Sequence of chain 1.C:
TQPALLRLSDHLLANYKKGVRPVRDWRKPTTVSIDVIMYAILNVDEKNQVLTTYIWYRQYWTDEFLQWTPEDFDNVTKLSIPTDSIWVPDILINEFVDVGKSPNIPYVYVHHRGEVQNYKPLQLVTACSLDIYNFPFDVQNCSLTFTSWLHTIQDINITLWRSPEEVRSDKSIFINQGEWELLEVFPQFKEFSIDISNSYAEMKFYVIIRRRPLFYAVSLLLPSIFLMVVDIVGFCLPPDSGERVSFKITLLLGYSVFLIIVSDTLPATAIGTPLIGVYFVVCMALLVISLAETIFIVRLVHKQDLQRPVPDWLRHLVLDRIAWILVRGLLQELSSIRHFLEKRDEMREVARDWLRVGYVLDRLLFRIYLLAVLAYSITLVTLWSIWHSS

This small molecule binds to this protein.
Small molecule (SMILES): NCCc1c[nH]c2ccc(O)cc12

Binding-site contacts:
Ligand atom CA contacts residue TRP232 of chain 1.C at 3.1 Å (hydrophobic).
Ligand atom CZ2 contacts residue ILE120 of chain 1.E at 4.3 Å (hydrophobic).
Ligand atom CE3 contacts residue TYR202 of chain 1.E at 3.6 Å (hydrophobic).
Ligand atom CZ3 contacts residue TYR140 of chain 1.E at 3.3 Å (hydrophobic).
Ligand atom CB contacts residue TRP139 of chain 1.E at 3.5 Å (hydrophobic).
Ligand atom CE3 contacts residue TRP139 of chain 1.E at 3.8 Å (hydrophobic).
Ligand atom CZ2 contacts residue TYR202 of chain 1.E at 3.5 Å (hydrophobic).
Ligand atom NZ contacts residue TYR283 of chain 1.C at 3.9 Å.
Ligand atom CD2 contacts residue TYR202 of chain 1.E at 3.5 Å (hydrophobic).
Ligand atom CD1 contacts residue TRP139 of chain 1.E at 4.2 Å (hydrophobic).
Ligand atom NE1 contacts residue TYR202 of chain 1.E at 3.7 Å.
Ligand atom NE1 contacts residue TRP139 of chain 1.E at 4.4 Å.
Ligand atom CZ3 contacts residue TRP232 of chain 1.C at 3.5 Å (hydrophobic).
Ligand atom OH contacts residue LYS203 of chain 1.E at 2.3 Å (salt-bridge).
Ligand atom CZ2 contacts residue ARG141 of chain 1.E at 3.6 Å.
Ligand atom CZ3 contacts residue TRP139 of chain 1.E at 3.7 Å (hydrophobic).
Ligand atom CE3 contacts residue TRP232 of chain 1.C at 3.3 Å (hydrophobic).
Ligand atom CH2 contacts residue ARG141 of chain 1.E at 3.7 Å.
Ligand atom CD1 contacts residue ILE277 of chain 1.C at 4.0 Å (hydrophobic).
Ligand atom NZ contacts residue TRP232 of chain 1.C at 3.0 Å (h-bond).
Ligand atom CZ3 contacts residue TYR202 of chain 1.E at 3.5 Å (hydrophobic).
Ligand atom OH contacts residue TRP232 of chain 1.C at 2.8 Å (h-bond).
Ligand atom OH contacts residue TYR140 of chain 1.E at 2.6 Å (h-bond).
Ligand atom CH2 contacts residue TYR140 of chain 1.E at 3.1 Å (hydrophobic).
Ligand atom CH2 contacts residue TYR202 of chain 1.E at 3.5 Å (hydrophobic).
Ligand atom NZ contacts residue SER231 of chain 1.C at 3.3 Å (h-bond).
Ligand atom CD1 contacts residue TYR202 of chain 1.E at 4.3 Å (hydrophobic).
Ligand atom CA contacts residue TYR283 of chain 1.C at 3.8 Å (hydrophobic).
Ligand atom CH2 contacts residue TRP139 of chain 1.E at 3.8 Å (hydrophobic).
Ligand atom CD2 contacts residue TRP139 of chain 1.E at 3.6 Å (hydrophobic).
Ligand atom CG contacts residue TYR202 of chain 1.E at 4.3 Å (hydrophobic).
Ligand atom NE1 contacts residue ILE277 of chain 1.C at 4.3 Å.
Ligand atom CZ3 contacts residue LYS203 of chain 1.E at 3.7 Å.
Ligand atom OH contacts residue TRP139 of chain 1.E at 3.8 Å.
Ligand atom CE2 contacts residue TYR202 of chain 1.E at 3.4 Å (hydrophobic).
Ligand atom CG contacts residue TRP139 of chain 1.E at 3.6 Å (hydrophobic).
Ligand atom CE2 contacts residue TRP139 of chain 1.E at 4.2 Å (hydrophobic).
Ligand atom CB contacts residue PHE275 of chain 1.C at 4.3 Å (hydrophobic).
Ligand atom OH contacts residue TYR202 of chain 1.E at 4.0 Å.
Ligand atom OH contacts residue PRO204 of chain 1.E at 4.1 Å.

Sequence of chain 1.E:
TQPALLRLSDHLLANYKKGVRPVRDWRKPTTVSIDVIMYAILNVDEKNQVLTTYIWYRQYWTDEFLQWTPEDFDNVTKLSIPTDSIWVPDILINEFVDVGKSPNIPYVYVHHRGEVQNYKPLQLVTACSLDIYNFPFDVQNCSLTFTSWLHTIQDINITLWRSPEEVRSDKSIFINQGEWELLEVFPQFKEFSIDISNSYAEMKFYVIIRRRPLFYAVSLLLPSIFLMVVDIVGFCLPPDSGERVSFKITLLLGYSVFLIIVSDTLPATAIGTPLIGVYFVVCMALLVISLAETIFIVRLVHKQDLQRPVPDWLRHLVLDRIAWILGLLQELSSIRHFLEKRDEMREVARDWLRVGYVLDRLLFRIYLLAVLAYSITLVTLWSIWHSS